Sequence of chain 1.B:
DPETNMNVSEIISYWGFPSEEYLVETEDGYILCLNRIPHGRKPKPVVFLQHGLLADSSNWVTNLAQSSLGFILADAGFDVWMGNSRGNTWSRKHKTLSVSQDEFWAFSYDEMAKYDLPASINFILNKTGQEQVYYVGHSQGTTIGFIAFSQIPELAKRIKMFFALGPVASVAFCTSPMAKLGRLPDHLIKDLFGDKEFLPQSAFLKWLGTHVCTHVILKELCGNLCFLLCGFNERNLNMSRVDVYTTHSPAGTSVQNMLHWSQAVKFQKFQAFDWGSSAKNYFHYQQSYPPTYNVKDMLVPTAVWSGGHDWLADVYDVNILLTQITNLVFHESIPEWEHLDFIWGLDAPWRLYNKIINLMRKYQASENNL

The protein below binds the small molecule below.
Small molecule (SMILES): CC(=O)N[C@H]1[C@H](O[C@H]2[C@H](O)[C@@H](NC(C)=O)CO[C@@H]2CO)O[C@H](CO)[C@@H](O)[C@@H]1O

Binding-site contacts:
Ligand atom O4 contacts residue TYR22 of chain 1.B at 3.8 Å.
Ligand atom C5 contacts residue ARG255 of chain 1.B at 4.2 Å.
Ligand atom C8 contacts residue LEU360 of chain 1.B at 4.4 Å (hydrophobic).
Ligand atom N2 contacts residue ASN252 of chain 1.B at 3.0 Å (h-bond).
Ligand atom C2 contacts residue ASN252 of chain 1.B at 2.4 Å.
Ligand atom C6 contacts residue TRP23 of chain 1.B at 3.9 Å (hydrophobic).
Ligand atom C6 contacts residue ARG255 of chain 1.B at 4.2 Å.
Ligand atom C8 contacts residue LEU78 of chain 1.B at 4.1 Å (hydrophobic).
Ligand atom O5 contacts residue ASN252 of chain 1.B at 2.3 Å (h-bond).
Ligand atom C2 contacts residue ARG255 of chain 1.B at 4.4 Å.
Ligand atom C7 contacts residue ASP9 of chain 1.B at 4.3 Å.
Ligand atom C7 contacts residue ASN252 of chain 1.B at 3.4 Å.
Ligand atom C6 contacts residue SER254 of chain 1.B at 3.8 Å.
Ligand atom O7 contacts residue ASN252 of chain 1.B at 3.5 Å (h-bond).
Ligand atom C2 contacts residue LEU78 of chain 1.B at 3.9 Å (hydrophobic).
Ligand atom C1 contacts residue SER254 of chain 1.B at 4.5 Å.
Ligand atom O7 contacts residue ASP9 of chain 1.B at 3.0 Å (salt-bridge).
Ligand atom C3 contacts residue ASN252 of chain 1.B at 3.7 Å.
Ligand atom C1 contacts residue ASN252 of chain 1.B at 1.4 Å.
Ligand atom C4 contacts residue LEU78 of chain 1.B at 4.5 Å (hydrophobic).
Ligand atom O5 contacts residue SER254 of chain 1.B at 3.7 Å.
Ligand atom C7 contacts residue LEU78 of chain 1.B at 4.0 Å (hydrophobic).
Ligand atom O5 contacts residue LEU78 of chain 1.B at 4.4 Å.
Ligand atom O6 contacts residue SER254 of chain 1.B at 4.0 Å.
Ligand atom C1 contacts residue ARG255 of chain 1.B at 3.9 Å.
Ligand atom C8 contacts residue ASN252 of chain 1.B at 4.4 Å.
Ligand atom C5 contacts residue SER254 of chain 1.B at 3.9 Å.
Ligand atom O6 contacts residue ARG255 of chain 1.B at 3.3 Å.
Ligand atom O3 contacts residue LEU78 of chain 1.B at 3.5 Å.
Ligand atom C3 contacts residue LEU78 of chain 1.B at 4.2 Å (hydrophobic).
Ligand atom C6 contacts residue ASP9 of chain 1.B at 3.5 Å.
Ligand atom C5 contacts residue ASN252 of chain 1.B at 3.7 Å.
Ligand atom O5 contacts residue ARG255 of chain 1.B at 3.2 Å.
Ligand atom C4 contacts residue ASN252 of chain 1.B at 4.2 Å.
Ligand atom O6 contacts residue ASP9 of chain 1.B at 2.7 Å (salt-bridge).
Ligand atom N2 contacts residue LEU78 of chain 1.B at 3.3 Å.